Sequence of chain 1.A:
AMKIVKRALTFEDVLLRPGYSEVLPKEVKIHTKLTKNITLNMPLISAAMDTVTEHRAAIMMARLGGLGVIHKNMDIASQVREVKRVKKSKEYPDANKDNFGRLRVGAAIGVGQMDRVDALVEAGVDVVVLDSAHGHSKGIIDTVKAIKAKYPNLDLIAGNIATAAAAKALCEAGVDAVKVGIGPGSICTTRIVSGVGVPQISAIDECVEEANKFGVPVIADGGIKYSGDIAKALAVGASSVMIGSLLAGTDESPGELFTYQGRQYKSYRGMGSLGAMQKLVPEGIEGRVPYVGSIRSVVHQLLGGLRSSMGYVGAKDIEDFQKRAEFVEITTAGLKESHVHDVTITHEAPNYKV

Binding-site contacts:
Ligand atom C7 contacts residue PRO27 of chain 1.A at 4.1 Å (hydrophobic).
Ligand atom C21 contacts residue ALA146 of chain 3.A at 3.6 Å (hydrophobic).
Ligand atom C21 contacts residue GLU311 of chain 3.A at 3.6 Å.
Ligand atom C16 contacts residue GLY285 of chain 3.A at 4.0 Å.
Ligand atom BR1 contacts residue SER23 of chain 1.A at 4.1 Å.
Ligand atom C9 contacts residue GLU311 of chain 3.A at 3.9 Å.
Ligand atom C5 contacts residue ALA146 of chain 3.A at 4.0 Å (hydrophobic).
Ligand atom C22 contacts residue MET290 of chain 3.A at 4.0 Å (hydrophobic).
Ligand atom C8 contacts residue TYR340 of chain 1.A at 3.9 Å (hydrophobic).
Ligand atom BR1 contacts residue HIS147 of chain 3.A at 3.8 Å.
Ligand atom C9 contacts residue SER336 of chain 1.A at 3.8 Å.
Ligand atom BR1 contacts residue GLY339 of chain 1.A at 3.6 Å.
Ligand atom C contacts residue GLU311 of chain 3.A at 3.8 Å.
Ligand atom C23 contacts residue VAL309 of chain 3.A at 3.7 Å (hydrophobic).
Ligand atom C23 contacts residue GLY285 of chain 3.A at 3.8 Å.
Ligand atom C9 contacts residue TYR340 of chain 1.A at 3.5 Å (hydrophobic).
Ligand atom N1 contacts residue GLU311 of chain 3.A at 3.1 Å (salt-bridge).
Ligand atom N1 contacts residue TYR340 of chain 1.A at 4.1 Å.
Ligand atom C21 contacts residue IMP1 of chain 3.D at 3.4 Å.
Ligand atom O contacts residue ALA146 of chain 3.A at 4.0 Å.
Ligand atom C19 contacts residue IMP1 of chain 3.D at 3.5 Å.
Ligand atom C23 contacts residue MET290 of chain 3.A at 3.9 Å (hydrophobic).
Ligand atom C23 contacts residue GLU311 of chain 3.A at 3.8 Å.
Ligand atom C17 contacts residue IMP1 of chain 3.D at 4.1 Å.
Ligand atom C18 contacts residue ALA146 of chain 3.A at 4.1 Å (hydrophobic).
Ligand atom N1 contacts residue ALA146 of chain 3.A at 3.7 Å.
Ligand atom C19 contacts residue ALA146 of chain 3.A at 3.9 Å (hydrophobic).
Ligand atom C20 contacts residue IMP1 of chain 3.D at 3.5 Å.
Ligand atom C14 contacts residue GLY285 of chain 3.A at 3.6 Å.
Ligand atom C4 contacts residue GLU311 of chain 3.A at 4.0 Å.
Ligand atom C4 contacts residue ALA146 of chain 3.A at 3.7 Å (hydrophobic).
Ligand atom C21 contacts residue TYR340 of chain 1.A at 3.8 Å (hydrophobic).
Ligand atom BR1 contacts residue VAL25 of chain 1.A at 3.7 Å.
Ligand atom C13 contacts residue GLY285 of chain 3.A at 4.0 Å.
Ligand atom C15 contacts residue MET284 of chain 3.A at 3.8 Å (hydrophobic).
Ligand atom C8 contacts residue SER336 of chain 1.A at 3.8 Å.
Ligand atom C contacts residue ALA146 of chain 3.A at 3.9 Å (hydrophobic).
Ligand atom N2 contacts residue GLU311 of chain 3.A at 3.4 Å (salt-bridge).
Ligand atom C15 contacts residue GLY285 of chain 3.A at 3.6 Å.
Ligand atom C21 contacts residue THR203 of chain 3.A at 3.4 Å.

A protein and the small-molecule ligand that binds it are described below.
Small molecule (SMILES): C=C(C)c1cccc(C(C)(C)NC(=O)Nc2ccc(Br)cc2)c1

Sequence of chain 3.A:
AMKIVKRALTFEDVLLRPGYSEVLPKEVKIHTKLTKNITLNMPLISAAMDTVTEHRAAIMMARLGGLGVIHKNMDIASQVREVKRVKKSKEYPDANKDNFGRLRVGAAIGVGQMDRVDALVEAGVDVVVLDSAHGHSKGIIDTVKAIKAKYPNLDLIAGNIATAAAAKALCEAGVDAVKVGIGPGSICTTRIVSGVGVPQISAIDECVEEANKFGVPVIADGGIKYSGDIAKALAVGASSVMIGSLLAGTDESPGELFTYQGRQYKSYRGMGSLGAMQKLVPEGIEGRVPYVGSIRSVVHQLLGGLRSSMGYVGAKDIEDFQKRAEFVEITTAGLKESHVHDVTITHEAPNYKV